Binding-site contacts:
Ligand atom C4 contacts residue LEU215 of chain 1.A at 4.0 Å (hydrophobic).
Ligand atom C7 contacts residue SER212 of chain 1.A at 3.6 Å.
Ligand atom C1 contacts residue MET237 of chain 1.E at 4.4 Å (hydrophobic).
Ligand atom C7 contacts residue ASN158 of chain 1.E at 3.5 Å.
Ligand atom C8 contacts residue ILE235 of chain 1.E at 3.3 Å (hydrophobic).
Ligand atom C3 contacts residue ASN158 of chain 1.E at 3.7 Å.
Ligand atom C5 contacts residue MET237 of chain 1.E at 4.0 Å (hydrophobic).
Ligand atom O6 contacts residue THR160 of chain 1.E at 4.5 Å.
Ligand atom O5 contacts residue MET237 of chain 1.E at 4.3 Å.
Ligand atom C7 contacts residue LEU215 of chain 1.A at 3.9 Å (hydrophobic).
Ligand atom O7 contacts residue ASN158 of chain 1.E at 3.7 Å.
Ligand atom C1 contacts residue SER212 of chain 1.A at 4.1 Å.
Ligand atom C8 contacts residue PRO214 of chain 1.A at 4.1 Å (hydrophobic).
Ligand atom N2 contacts residue SER212 of chain 1.A at 2.9 Å (h-bond).
Ligand atom O5 contacts residue ASN158 of chain 1.E at 2.3 Å (h-bond).
Ligand atom O7 contacts residue PRO214 of chain 1.A at 3.9 Å.
Ligand atom O3 contacts residue LEU215 of chain 1.A at 3.2 Å.
Ligand atom C7 contacts residue PRO214 of chain 1.A at 4.5 Å (hydrophobic).
Ligand atom C5 contacts residue ASN158 of chain 1.E at 3.5 Å.
Ligand atom C2 contacts residue SER212 of chain 1.A at 4.0 Å.
Ligand atom C3 contacts residue LEU215 of chain 1.A at 3.9 Å (hydrophobic).
Ligand atom C6 contacts residue MET237 of chain 1.E at 4.2 Å (hydrophobic).
Ligand atom O7 contacts residue ARG213 of chain 1.A at 4.5 Å.
Ligand atom N2 contacts residue ASN158 of chain 1.E at 2.9 Å (h-bond).
Ligand atom C2 contacts residue ASN158 of chain 1.E at 2.4 Å.
Ligand atom C6 contacts residue THR160 of chain 1.E at 4.3 Å.
Ligand atom C3 contacts residue SER212 of chain 1.A at 4.2 Å.
Ligand atom C4 contacts residue ASN158 of chain 1.E at 4.1 Å.
Ligand atom C2 contacts residue LEU215 of chain 1.A at 4.0 Å (hydrophobic).
Ligand atom C8 contacts residue LEU215 of chain 1.A at 4.1 Å (hydrophobic).
Ligand atom C8 contacts residue THR180 of chain 1.A at 4.0 Å.
Ligand atom O7 contacts residue LEU215 of chain 1.A at 3.0 Å (h-bond).
Ligand atom C8 contacts residue SER212 of chain 1.A at 3.3 Å.
Ligand atom C1 contacts residue ASN158 of chain 1.E at 1.4 Å.

Sequence of chain 1.A:
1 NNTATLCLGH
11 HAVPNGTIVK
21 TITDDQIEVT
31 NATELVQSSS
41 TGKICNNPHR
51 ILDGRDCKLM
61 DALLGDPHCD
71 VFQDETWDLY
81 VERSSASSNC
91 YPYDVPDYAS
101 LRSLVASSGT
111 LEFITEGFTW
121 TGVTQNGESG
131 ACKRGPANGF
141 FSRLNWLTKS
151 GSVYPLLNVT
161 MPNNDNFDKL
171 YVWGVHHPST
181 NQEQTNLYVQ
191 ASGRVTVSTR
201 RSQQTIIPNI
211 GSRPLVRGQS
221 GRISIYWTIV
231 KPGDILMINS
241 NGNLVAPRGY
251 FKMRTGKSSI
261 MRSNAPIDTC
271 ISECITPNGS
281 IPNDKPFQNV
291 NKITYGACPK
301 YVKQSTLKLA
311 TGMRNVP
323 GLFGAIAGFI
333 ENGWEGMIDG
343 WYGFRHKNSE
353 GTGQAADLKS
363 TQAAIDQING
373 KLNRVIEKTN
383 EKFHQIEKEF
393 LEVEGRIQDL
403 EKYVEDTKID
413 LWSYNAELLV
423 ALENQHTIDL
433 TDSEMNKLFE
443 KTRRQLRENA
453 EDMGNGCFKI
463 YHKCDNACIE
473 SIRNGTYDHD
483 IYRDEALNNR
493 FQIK

A small-molecule ligand and the protein it binds are described below.
Small molecule (SMILES): CC(=O)N[C@H]1[C@H](O[C@H]2[C@H](O)[C@@H](NC(C)=O)CO[C@@H]2CO)O[C@H](CO)[C@@H](O)[C@@H]1O

Sequence of chain 1.E:
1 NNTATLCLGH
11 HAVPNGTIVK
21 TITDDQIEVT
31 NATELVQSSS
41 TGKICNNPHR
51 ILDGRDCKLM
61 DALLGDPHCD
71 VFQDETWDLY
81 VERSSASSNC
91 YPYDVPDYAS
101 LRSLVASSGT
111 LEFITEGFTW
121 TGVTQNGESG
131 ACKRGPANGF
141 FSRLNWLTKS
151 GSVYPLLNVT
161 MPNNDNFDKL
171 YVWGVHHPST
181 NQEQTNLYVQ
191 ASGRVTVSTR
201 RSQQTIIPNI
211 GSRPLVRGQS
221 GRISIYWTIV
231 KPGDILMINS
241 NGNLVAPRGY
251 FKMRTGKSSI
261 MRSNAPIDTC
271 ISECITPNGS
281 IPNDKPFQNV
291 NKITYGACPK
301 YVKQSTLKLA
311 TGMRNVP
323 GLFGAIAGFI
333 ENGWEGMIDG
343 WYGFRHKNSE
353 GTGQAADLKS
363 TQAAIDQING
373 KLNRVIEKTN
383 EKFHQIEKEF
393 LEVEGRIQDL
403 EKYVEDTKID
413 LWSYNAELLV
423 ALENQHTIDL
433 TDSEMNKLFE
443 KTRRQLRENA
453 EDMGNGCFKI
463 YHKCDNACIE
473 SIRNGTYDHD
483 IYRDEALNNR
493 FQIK